Sequence of chain 1.B:
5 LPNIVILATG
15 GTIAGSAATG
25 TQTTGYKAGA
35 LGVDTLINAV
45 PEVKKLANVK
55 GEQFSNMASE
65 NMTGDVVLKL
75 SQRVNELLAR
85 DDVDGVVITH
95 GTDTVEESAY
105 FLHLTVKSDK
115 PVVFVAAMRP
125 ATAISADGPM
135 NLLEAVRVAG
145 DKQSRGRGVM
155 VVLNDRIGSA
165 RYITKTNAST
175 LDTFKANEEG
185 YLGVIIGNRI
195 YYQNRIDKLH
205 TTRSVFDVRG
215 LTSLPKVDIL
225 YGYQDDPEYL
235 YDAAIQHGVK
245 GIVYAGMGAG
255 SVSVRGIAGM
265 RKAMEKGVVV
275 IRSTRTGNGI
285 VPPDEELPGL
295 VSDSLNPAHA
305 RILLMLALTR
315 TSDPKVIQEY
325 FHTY

Sequence of chain 1.D:
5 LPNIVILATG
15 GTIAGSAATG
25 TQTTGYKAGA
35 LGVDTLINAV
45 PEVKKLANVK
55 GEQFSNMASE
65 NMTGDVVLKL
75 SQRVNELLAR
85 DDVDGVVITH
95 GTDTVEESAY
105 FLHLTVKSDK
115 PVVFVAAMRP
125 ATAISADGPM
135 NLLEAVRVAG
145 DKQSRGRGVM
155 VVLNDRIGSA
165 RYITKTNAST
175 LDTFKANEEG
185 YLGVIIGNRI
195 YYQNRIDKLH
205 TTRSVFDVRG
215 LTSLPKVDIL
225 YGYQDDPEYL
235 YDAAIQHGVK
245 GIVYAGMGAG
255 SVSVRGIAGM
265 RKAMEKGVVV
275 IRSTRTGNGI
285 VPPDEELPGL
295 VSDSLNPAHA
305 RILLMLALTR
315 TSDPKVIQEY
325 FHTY

This protein binds this small molecule.
Small molecule (SMILES): N[C@@H](CC(=O)O)C(=O)O

Binding-site contacts:
Ligand atom O contacts residue GLU64 of chain 1.B at 3.8 Å.
Ligand atom CG contacts residue ALA121 of chain 1.B at 3.7 Å (hydrophobic).
Ligand atom OXT contacts residue ALA32 of chain 1.B at 3.9 Å.
Ligand atom OD1 contacts residue THR16 of chain 1.B at 3.1 Å (h-bond).
Ligand atom C contacts residue GLY15 of chain 1.B at 4.3 Å.
Ligand atom CA contacts residue GLU64 of chain 1.B at 3.9 Å.
Ligand atom C contacts residue SER63 of chain 1.B at 3.5 Å.
Ligand atom CB contacts residue THR96 of chain 1.B at 3.5 Å.
Ligand atom N contacts residue SER255 of chain 1.D at 3.9 Å.
Ligand atom C contacts residue GLU64 of chain 1.B at 3.6 Å.
Ligand atom C contacts residue THR96 of chain 1.B at 3.9 Å.
Ligand atom OXT contacts residue GLU64 of chain 1.B at 3.7 Å.
Ligand atom OD1 contacts residue GLY95 of chain 1.B at 3.3 Å.
Ligand atom OD2 contacts residue THR16 of chain 1.B at 3.3 Å (h-bond).
Ligand atom O contacts residue THR96 of chain 1.B at 3.2 Å (h-bond).
Ligand atom OD1 contacts residue GLY15 of chain 1.B at 4.0 Å.
Ligand atom OD1 contacts residue THR96 of chain 1.B at 2.9 Å (h-bond).
Ligand atom C contacts residue ASP97 of chain 1.B at 3.8 Å.
Ligand atom C contacts residue GLY95 of chain 1.B at 3.5 Å.
Ligand atom CG contacts residue THR16 of chain 1.B at 2.8 Å.
Ligand atom OXT contacts residue GLY15 of chain 1.B at 3.4 Å.
Ligand atom OXT contacts residue THR16 of chain 1.B at 4.0 Å.
Ligand atom CB contacts residue THR16 of chain 1.B at 3.1 Å.
Ligand atom CA contacts residue THR16 of chain 1.B at 3.3 Å.
Ligand atom CG contacts residue THR96 of chain 1.B at 2.9 Å.
Ligand atom N contacts residue GLU64 of chain 1.B at 2.9 Å (salt-bridge).
Ligand atom OXT contacts residue GLY95 of chain 1.B at 3.3 Å.
Ligand atom O contacts residue GLY95 of chain 1.B at 3.3 Å.
Ligand atom OD2 contacts residue ALA121 of chain 1.B at 3.0 Å (h-bond).
Ligand atom OXT contacts residue SER63 of chain 1.B at 2.8 Å (h-bond).
Ligand atom CA contacts residue ALA32 of chain 1.B at 4.0 Å (hydrophobic).
Ligand atom O contacts residue SER63 of chain 1.B at 2.5 Å (h-bond).
Ligand atom O contacts residue ASP97 of chain 1.B at 2.9 Å (salt-bridge).
Ligand atom CB contacts residue ASP97 of chain 1.B at 3.7 Å.
Ligand atom N contacts residue ASP97 of chain 1.B at 2.8 Å (salt-bridge).
Ligand atom OD1 contacts residue ALA121 of chain 1.B at 3.7 Å.
Ligand atom CA contacts residue ASP97 of chain 1.B at 3.7 Å.
Ligand atom OXT contacts residue ALA62 of chain 1.B at 3.4 Å.
Ligand atom OD2 contacts residue THR96 of chain 1.B at 2.6 Å (h-bond).
Ligand atom OD2 contacts residue MET122 of chain 1.B at 3.9 Å.